Sequence of chain 1.I:
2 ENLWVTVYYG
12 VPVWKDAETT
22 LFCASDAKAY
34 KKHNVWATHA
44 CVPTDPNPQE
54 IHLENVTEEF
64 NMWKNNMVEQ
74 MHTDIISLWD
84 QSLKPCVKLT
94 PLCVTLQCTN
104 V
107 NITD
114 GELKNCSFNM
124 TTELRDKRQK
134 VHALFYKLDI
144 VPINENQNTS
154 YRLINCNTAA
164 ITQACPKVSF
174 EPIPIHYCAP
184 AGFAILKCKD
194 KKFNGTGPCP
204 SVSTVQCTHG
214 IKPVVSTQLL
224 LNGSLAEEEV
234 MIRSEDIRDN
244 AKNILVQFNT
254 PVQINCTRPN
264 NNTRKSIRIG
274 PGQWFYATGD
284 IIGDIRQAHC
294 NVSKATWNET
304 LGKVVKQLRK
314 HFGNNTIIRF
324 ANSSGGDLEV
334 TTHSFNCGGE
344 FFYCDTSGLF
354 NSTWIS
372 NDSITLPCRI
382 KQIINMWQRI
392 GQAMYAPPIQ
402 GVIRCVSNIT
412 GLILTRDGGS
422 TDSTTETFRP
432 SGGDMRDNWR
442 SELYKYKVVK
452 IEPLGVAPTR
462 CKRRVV

The protein below binds the small molecule below.
Small molecule (SMILES): CC(=O)N[C@@H]1[C@@H](O)[C@H](O)[C@@H](CO)O[C@H]1O

Binding-site contacts:
Ligand atom O5 contacts residue GLN256 of chain 1.I at 4.2 Å.
Ligand atom C5 contacts residue ARG405 of chain 1.I at 4.0 Å.
Ligand atom O5 contacts residue VAL407 of chain 1.I at 4.3 Å.
Ligand atom C1 contacts residue ARG405 of chain 1.I at 3.6 Å.
Ligand atom C5 contacts residue GLN256 of chain 1.I at 3.8 Å.
Ligand atom C2 contacts residue ASN258 of chain 1.I at 2.5 Å.
Ligand atom C8 contacts residue SER374 of chain 1.I at 4.1 Å.
Ligand atom C8 contacts residue ASN258 of chain 1.I at 4.4 Å.
Ligand atom O7 contacts residue ASN258 of chain 1.I at 3.2 Å (h-bond).
Ligand atom C7 contacts residue NAG1 of chain 1.U at 4.1 Å.
Ligand atom C7 contacts residue ASN258 of chain 1.I at 3.2 Å.
Ligand atom O5 contacts residue ARG405 of chain 1.I at 2.9 Å (salt-bridge).
Ligand atom O6 contacts residue ARG405 of chain 1.I at 3.5 Å (salt-bridge).
Ligand atom C4 contacts residue ASN258 of chain 1.I at 4.2 Å.
Ligand atom O7 contacts residue NAG1 of chain 1.U at 3.0 Å (h-bond).
Ligand atom C1 contacts residue ASN258 of chain 1.I at 1.4 Å.
Ligand atom C7 contacts residue ASN294 of chain 1.I at 4.5 Å.
Ligand atom N2 contacts residue GLN256 of chain 1.I at 4.3 Å.
Ligand atom C3 contacts residue ASN258 of chain 1.I at 3.8 Å.
Ligand atom C8 contacts residue ASN294 of chain 1.I at 3.8 Å.
Ligand atom C6 contacts residue ARG405 of chain 1.I at 4.0 Å.
Ligand atom C1 contacts residue GLN256 of chain 1.I at 4.0 Å.
Ligand atom C5 contacts residue ASN258 of chain 1.I at 3.7 Å.
Ligand atom O5 contacts residue ASN258 of chain 1.I at 2.4 Å (h-bond).
Ligand atom O7 contacts residue ASN294 of chain 1.I at 4.3 Å.
Ligand atom C4 contacts residue GLN256 of chain 1.I at 4.5 Å.
Ligand atom N2 contacts residue ASN258 of chain 1.I at 2.9 Å (h-bond).
Ligand atom C3 contacts residue GLN256 of chain 1.I at 4.0 Å.